Binding-site contacts:
Ligand atom CBB contacts residue VAL33 of chain 1.A at 3.8 Å (hydrophobic).
Ligand atom NBG contacts residue VAL33 of chain 1.A at 3.8 Å.
Ligand atom OAF contacts residue CYS80 of chain 1.A at 3.4 Å (h-bond).
Ligand atom CAC contacts residue VAL33 of chain 1.A at 3.6 Å (hydrophobic).
Ligand atom OAE contacts residue TYR41 of chain 1.A at 3.9 Å.
Ligand atom CBC contacts residue VAL33 of chain 1.A at 4.0 Å (hydrophobic).
Ligand atom OAF contacts residue ASN84 of chain 1.A at 3.3 Å (h-bond).
Ligand atom CAZ contacts residue PHE90 of chain 1.A at 3.8 Å (hydrophobic).
Ligand atom CAZ contacts residue VAL33 of chain 1.A at 3.9 Å (hydrophobic).
Ligand atom CAV contacts residue PHE90 of chain 1.A at 4.0 Å (hydrophobic).
Ligand atom CAY contacts residue PHE90 of chain 1.A at 3.9 Å (hydrophobic).
Ligand atom OAU contacts residue ASN27 of chain 1.A at 3.7 Å.
Ligand atom CAW contacts residue PHE90 of chain 1.A at 3.9 Å (hydrophobic).
Ligand atom CAM contacts residue PHE90 of chain 1.A at 3.8 Å (hydrophobic).
Ligand atom CAB contacts residue ILE89 of chain 1.A at 3.8 Å (hydrophobic).
Ligand atom NAT contacts residue PRO34 of chain 1.A at 3.5 Å.
Ligand atom CAM contacts residue PRO34 of chain 1.A at 3.9 Å (hydrophobic).
Ligand atom CAQ contacts residue ILE28 of chain 1.A at 3.6 Å (hydrophobic).
Ligand atom NBF contacts residue PHE90 of chain 1.A at 3.6 Å.
Ligand atom CBD contacts residue PHE90 of chain 1.A at 4.0 Å (hydrophobic).
Ligand atom CAN contacts residue ILE28 of chain 1.A at 3.5 Å (hydrophobic).
Ligand atom CAN contacts residue PHE90 of chain 1.A at 3.6 Å (hydrophobic).
Ligand atom NBF contacts residue VAL33 of chain 1.A at 3.6 Å.
Ligand atom CAW contacts residue PRO34 of chain 1.A at 3.7 Å (hydrophobic).
Ligand atom CAD contacts residue ILE28 of chain 1.A at 3.3 Å (hydrophobic).
Ligand atom OAH contacts residue GLU37 of chain 1.A at 3.6 Å.
Ligand atom OAE contacts residue ASN84 of chain 1.A at 3.0 Å (h-bond).
Ligand atom CBA contacts residue VAL33 of chain 1.A at 3.8 Å (hydrophobic).
Ligand atom OAU contacts residue ILE28 of chain 1.A at 3.9 Å.
Ligand atom CAA contacts residue PHE90 of chain 1.A at 3.6 Å (hydrophobic).
Ligand atom OAH contacts residue PRO34 of chain 1.A at 4.0 Å.
Ligand atom CBA contacts residue PHE90 of chain 1.A at 3.9 Å (hydrophobic).
Ligand atom CAD contacts residue PHE29 of chain 1.A at 3.6 Å (hydrophobic).
Ligand atom CBC contacts residue PHE90 of chain 1.A at 3.5 Å (hydrophobic).
Ligand atom CBA contacts residue ASN84 of chain 1.A at 3.8 Å.
Ligand atom OAE contacts residue TYR83 of chain 1.A at 3.3 Å.
Ligand atom OAG contacts residue GLU37 of chain 1.A at 3.7 Å.
Ligand atom CBB contacts residue PHE90 of chain 1.A at 3.4 Å (hydrophobic).
Ligand atom CAJ contacts residue PHE90 of chain 1.A at 3.9 Å (hydrophobic).
Ligand atom CAZ contacts residue ASN84 of chain 1.A at 3.7 Å.

A protein and the small-molecule ligand that binds it are described below.
Small molecule (SMILES): CC(C)Cc1ccc(S(=O)(=O)Nc2cc3c(cc2N2CCOCC2)n(C)c(=O)c(=O)n3C)cc1

Sequence of chain 1.A:
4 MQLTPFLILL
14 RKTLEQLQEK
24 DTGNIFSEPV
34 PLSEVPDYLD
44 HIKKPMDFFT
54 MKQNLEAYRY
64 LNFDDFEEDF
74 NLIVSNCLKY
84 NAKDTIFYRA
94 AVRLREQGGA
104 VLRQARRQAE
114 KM